The protein below binds the small molecule below.
Small molecule (SMILES): O=C(CNc1ccccc1)N[C@@H](C(=O)NO)c1ccc(-c2cc(F)c(F)c(F)c2)cc1

Binding-site contacts:
Ligand atom O16 contacts residue ASP375 of chain 1.F at 2.8 Å (salt-bridge).
Ligand atom F26 contacts residue PHE499 of chain 1.F at 2.7 Å.
Ligand atom O01 contacts residue GLY405 of chain 1.F at 2.7 Å (h-bond).
Ligand atom F26 contacts residue ALA493 of chain 1.F at 3.5 Å.
Ligand atom O15 contacts residue GLU377 of chain 1.F at 3.0 Å (salt-bridge).
Ligand atom O16 contacts residue ASP295 of chain 1.F at 3.3 Å (salt-bridge).
Ligand atom F24 contacts residue ALA493 of chain 1.F at 2.0 Å.
Ligand atom C17 contacts residue GLY405 of chain 1.F at 3.5 Å.
Ligand atom O15 contacts residue CO31 of chain 1.HB at 2.5 Å (h-bond).
Ligand atom C13 contacts residue ASP375 of chain 1.F at 3.4 Å.
Ligand atom O15 contacts residue ASP295 of chain 1.F at 3.3 Å (salt-bridge).
Ligand atom F28 contacts residue LEU408 of chain 1.F at 2.9 Å.
Ligand atom C25 contacts residue ALA493 of chain 1.F at 3.2 Å (hydrophobic).
Ligand atom C23 contacts residue ALA493 of chain 1.F at 2.5 Å (hydrophobic).
Ligand atom C18 contacts residue GLY405 of chain 1.F at 3.2 Å.
Ligand atom O16 contacts residue ZN1 of chain 1.IB at 3.4 Å.
Ligand atom O15 contacts residue ZN1 of chain 1.IB at 1.9 Å.
Ligand atom O01 contacts residue THR404 of chain 1.F at 3.3 Å.
Ligand atom N14 contacts residue ZN1 of chain 1.IB at 2.8 Å.
Ligand atom F28 contacts residue MET308 of chain 1.F at 3.1 Å.
Ligand atom N14 contacts residue ZN1 of chain 1.JB at 2.8 Å.
Ligand atom O16 contacts residue LYS302 of chain 1.F at 2.7 Å (salt-bridge).
Ligand atom C13 contacts residue ZN1 of chain 1.JB at 2.9 Å.
Ligand atom O15 contacts residue ZN1 of chain 1.JB at 2.0 Å.
Ligand atom N14 contacts residue LEU403 of chain 1.F at 3.0 Å (h-bond).
Ligand atom N14 contacts residue CO31 of chain 1.HB at 2.9 Å (h-bond).
Ligand atom C22 contacts residue ALA493 of chain 1.F at 3.0 Å (hydrophobic).
Ligand atom C27 contacts residue LEU408 of chain 1.F at 3.3 Å (hydrophobic).
Ligand atom C22 contacts residue PHE314 of chain 1.F at 3.1 Å (hydrophobic).
Ligand atom O15 contacts residue ASP375 of chain 1.F at 3.0 Å (salt-bridge).
Ligand atom F24 contacts residue PHE314 of chain 1.F at 2.7 Å.
Ligand atom O16 contacts residue ZN1 of chain 1.JB at 2.2 Å.
Ligand atom O15 contacts residue LYS290 of chain 1.F at 3.2 Å (salt-bridge).
Ligand atom N14 contacts residue ASP375 of chain 1.F at 3.4 Å (salt-bridge).
Ligand atom C23 contacts residue PHE314 of chain 1.F at 3.1 Å (hydrophobic).
Ligand atom C08 contacts residue GLY405 of chain 1.F at 3.4 Å.
Ligand atom C27 contacts residue MET308 of chain 1.F at 3.3 Å (hydrophobic).
Ligand atom C13 contacts residue ZN1 of chain 1.IB at 3.5 Å.
Ligand atom C29 contacts residue MET308 of chain 1.F at 3.0 Å (hydrophobic).
Ligand atom C29 contacts residue LEU408 of chain 1.F at 3.4 Å (hydrophobic).

Sequence of chain 1.F:
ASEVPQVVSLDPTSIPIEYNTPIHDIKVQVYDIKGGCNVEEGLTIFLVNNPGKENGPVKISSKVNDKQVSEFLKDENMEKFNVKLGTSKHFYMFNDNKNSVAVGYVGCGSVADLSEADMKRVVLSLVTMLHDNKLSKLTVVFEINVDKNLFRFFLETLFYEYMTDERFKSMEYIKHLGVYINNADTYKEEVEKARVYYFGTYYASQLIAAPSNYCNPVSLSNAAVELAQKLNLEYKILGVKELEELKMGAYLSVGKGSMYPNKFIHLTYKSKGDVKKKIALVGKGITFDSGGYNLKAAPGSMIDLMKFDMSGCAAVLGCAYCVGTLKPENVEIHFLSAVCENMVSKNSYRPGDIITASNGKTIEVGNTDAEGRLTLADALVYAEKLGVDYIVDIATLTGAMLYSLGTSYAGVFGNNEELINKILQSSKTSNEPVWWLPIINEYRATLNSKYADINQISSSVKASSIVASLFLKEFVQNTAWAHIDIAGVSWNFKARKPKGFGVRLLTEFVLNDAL